Binding-site contacts:
Ligand atom C09 contacts residue SER14 of chain 1.A at 4.5 Å.
Ligand atom C13 contacts residue PRO33 of chain 1.A at 4.3 Å (hydrophobic).
Ligand atom C10 contacts residue SER14 of chain 1.A at 3.8 Å.
Ligand atom C14 contacts residue GLY13 of chain 1.A at 4.3 Å.
Ligand atom C07 contacts residue GLY13 of chain 1.A at 3.7 Å.
Ligand atom O05 contacts residue GLY13 of chain 1.A at 3.0 Å (h-bond).
Ligand atom C14 contacts residue PRO33 of chain 1.A at 3.9 Å (hydrophobic).
Ligand atom N06 contacts residue GLY13 of chain 1.A at 2.9 Å (h-bond).
Ligand atom CL15 contacts residue PRO33 of chain 1.A at 3.8 Å.
Ligand atom C03 contacts residue PHE12 of chain 1.A at 3.9 Å (hydrophobic).
Ligand atom C11 contacts residue GLY13 of chain 1.A at 3.9 Å.
Ligand atom C12 contacts residue SER14 of chain 1.A at 4.4 Å.
Ligand atom C10 contacts residue GLY13 of chain 1.A at 3.1 Å.
Ligand atom O05 contacts residue PHE12 of chain 1.A at 4.0 Å.
Ligand atom C03 contacts residue GLY13 of chain 1.A at 3.5 Å.
Ligand atom C04 contacts residue GLY13 of chain 1.A at 4.1 Å.
Ligand atom C09 contacts residue GLY13 of chain 1.A at 3.6 Å.
Ligand atom C11 contacts residue SER14 of chain 1.A at 3.8 Å.
Ligand atom C02 contacts residue GLY13 of chain 1.A at 3.9 Å.
Ligand atom C03 contacts residue LYS11 of chain 1.A at 3.9 Å.

Sequence of chain 1.A:
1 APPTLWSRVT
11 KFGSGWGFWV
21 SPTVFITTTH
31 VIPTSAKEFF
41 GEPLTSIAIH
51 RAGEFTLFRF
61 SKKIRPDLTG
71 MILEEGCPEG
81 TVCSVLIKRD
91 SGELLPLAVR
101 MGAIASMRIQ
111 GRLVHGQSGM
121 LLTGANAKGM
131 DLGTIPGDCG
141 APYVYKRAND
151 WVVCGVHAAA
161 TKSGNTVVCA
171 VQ

A protein and the small-molecule ligand that binds it are described below.
Small molecule (SMILES): CC(C)(CO)NC(=O)c1cccc(Cl)c1